Sequence of chain 1.C:
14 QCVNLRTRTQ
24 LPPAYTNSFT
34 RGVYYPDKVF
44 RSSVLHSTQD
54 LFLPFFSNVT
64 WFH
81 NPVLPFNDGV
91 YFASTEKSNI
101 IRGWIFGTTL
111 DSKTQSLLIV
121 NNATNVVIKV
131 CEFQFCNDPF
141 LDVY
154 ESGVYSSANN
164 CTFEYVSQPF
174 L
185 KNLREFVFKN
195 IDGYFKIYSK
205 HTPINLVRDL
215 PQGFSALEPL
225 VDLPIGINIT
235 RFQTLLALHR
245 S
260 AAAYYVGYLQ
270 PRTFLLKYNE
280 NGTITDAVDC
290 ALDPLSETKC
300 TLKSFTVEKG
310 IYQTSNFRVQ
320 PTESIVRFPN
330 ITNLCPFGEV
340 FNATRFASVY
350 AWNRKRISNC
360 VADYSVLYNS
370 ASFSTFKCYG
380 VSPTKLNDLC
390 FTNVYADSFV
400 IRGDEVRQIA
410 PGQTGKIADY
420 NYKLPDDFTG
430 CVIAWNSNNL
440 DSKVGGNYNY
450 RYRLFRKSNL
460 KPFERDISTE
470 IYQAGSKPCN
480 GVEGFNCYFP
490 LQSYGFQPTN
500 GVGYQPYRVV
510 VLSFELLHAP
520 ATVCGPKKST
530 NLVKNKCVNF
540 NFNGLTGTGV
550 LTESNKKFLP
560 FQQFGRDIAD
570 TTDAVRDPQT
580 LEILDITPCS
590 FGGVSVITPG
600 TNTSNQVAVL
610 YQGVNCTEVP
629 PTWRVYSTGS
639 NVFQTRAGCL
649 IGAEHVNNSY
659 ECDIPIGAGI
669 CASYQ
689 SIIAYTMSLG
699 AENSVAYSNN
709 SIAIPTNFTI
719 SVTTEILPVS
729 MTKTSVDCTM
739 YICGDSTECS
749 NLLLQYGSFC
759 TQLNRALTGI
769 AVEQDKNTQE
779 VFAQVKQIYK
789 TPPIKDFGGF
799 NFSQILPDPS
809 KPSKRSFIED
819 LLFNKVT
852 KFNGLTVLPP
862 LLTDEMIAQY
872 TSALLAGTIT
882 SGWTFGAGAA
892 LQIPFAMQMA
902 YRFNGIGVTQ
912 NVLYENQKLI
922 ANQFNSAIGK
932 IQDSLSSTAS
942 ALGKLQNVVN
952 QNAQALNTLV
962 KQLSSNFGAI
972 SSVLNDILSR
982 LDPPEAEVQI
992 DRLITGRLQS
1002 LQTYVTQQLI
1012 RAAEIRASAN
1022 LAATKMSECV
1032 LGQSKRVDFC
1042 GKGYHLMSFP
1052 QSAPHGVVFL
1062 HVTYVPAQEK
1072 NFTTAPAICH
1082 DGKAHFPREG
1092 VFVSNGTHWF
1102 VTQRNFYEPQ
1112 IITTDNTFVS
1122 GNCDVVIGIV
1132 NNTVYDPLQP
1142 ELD

Binding-site contacts:
Ligand atom C8 contacts residue ASN1132 of chain 1.C at 4.4 Å.
Ligand atom C7 contacts residue ASN1132 of chain 1.C at 3.2 Å.
Ligand atom C4 contacts residue ASN1132 of chain 1.C at 4.2 Å.
Ligand atom O5 contacts residue ASN1132 of chain 1.C at 2.4 Å (h-bond).
Ligand atom N2 contacts residue ASN1132 of chain 1.C at 2.8 Å (h-bond).
Ligand atom C3 contacts residue ASN1132 of chain 1.C at 3.8 Å.
Ligand atom C2 contacts residue ASN1132 of chain 1.C at 2.4 Å.
Ligand atom O7 contacts residue ASN1132 of chain 1.C at 3.3 Å (h-bond).
Ligand atom C5 contacts residue ASN1132 of chain 1.C at 3.7 Å.
Ligand atom C1 contacts residue ASN1132 of chain 1.C at 1.4 Å.

This protein binds this small molecule.
Small molecule (SMILES): CC(=O)N[C@H]1[C@H](O[C@H]2[C@H](O)[C@@H](NC(C)=O)CO[C@@H]2CO)O[C@H](CO)[C@@H](O)[C@@H]1O